Binding-site contacts:
Ligand atom C9 contacts residue ARG4 of chain 1.C at 3.8 Å.
Ligand atom C4 contacts residue PHE6 of chain 1.C at 4.0 Å (hydrophobic).
Ligand atom C12 contacts residue MET11 of chain 1.C at 4.1 Å (hydrophobic).
Ligand atom C7 contacts residue CYS7 of chain 1.C at 2.7 Å (hydrophobic).
Ligand atom C10 contacts residue LEU15 of chain 1.C at 3.0 Å (hydrophobic).
Ligand atom C7 contacts residue PHE6 of chain 1.C at 3.4 Å (hydrophobic).
Ligand atom N2 contacts residue GLN5 of chain 1.C at 3.5 Å (h-bond).
Ligand atom C12 contacts residue THR9 of chain 1.C at 3.2 Å.
Ligand atom C6 contacts residue GLN5 of chain 1.C at 3.5 Å.
Ligand atom C12 contacts residue CYS7 of chain 1.C at 1.7 Å (hydrophobic).
Ligand atom C6 contacts residue CYS7 of chain 1.C at 4.0 Å (hydrophobic).
Ligand atom C8 contacts residue CYS16 of chain 1.C at 2.5 Å (hydrophobic).
Ligand atom C11 contacts residue ARG4 of chain 1.C at 3.6 Å.
Ligand atom O3 contacts residue PHE6 of chain 1.C at 3.7 Å.
Ligand atom O1 contacts residue GLN5 of chain 1.C at 3.3 Å (h-bond).
Ligand atom O2 contacts residue PHE6 of chain 1.C at 3.2 Å.
Ligand atom C4 contacts residue SER30 of chain 1.A at 3.8 Å.
Ligand atom C8 contacts residue MET11 of chain 1.C at 3.4 Å (hydrophobic).
Ligand atom C11 contacts residue PHE6 of chain 1.C at 4.1 Å (hydrophobic).
Ligand atom C10 contacts residue CYS16 of chain 1.C at 1.6 Å (hydrophobic).
Ligand atom C4 contacts residue MET11 of chain 1.C at 4.0 Å (hydrophobic).
Ligand atom O3 contacts residue CYS2 of chain 1.C at 3.2 Å (h-bond).
Ligand atom O2 contacts residue SER30 of chain 1.A at 2.7 Å (h-bond).
Ligand atom C11 contacts residue CYS2 of chain 1.C at 1.8 Å (hydrophobic).
Ligand atom C2 contacts residue GLN5 of chain 1.C at 3.2 Å.
Ligand atom O1 contacts residue PHE6 of chain 1.C at 3.0 Å (h-bond).
Ligand atom O1 contacts residue CYS7 of chain 1.C at 3.5 Å (h-bond).
Ligand atom C7 contacts residue MET11 of chain 1.C at 4.1 Å (hydrophobic).
Ligand atom C4 contacts residue CYS16 of chain 1.C at 3.0 Å (hydrophobic).
Ligand atom N1 contacts residue CYS16 of chain 1.C at 3.2 Å (h-bond).
Ligand atom C9 contacts residue GLN5 of chain 1.C at 3.8 Å.
Ligand atom C1 contacts residue MET11 of chain 1.C at 4.1 Å (hydrophobic).
Ligand atom C9 contacts residue PHE6 of chain 1.C at 3.8 Å (hydrophobic).
Ligand atom C5 contacts residue PHE6 of chain 1.C at 3.8 Å (hydrophobic).
Ligand atom C3 contacts residue CYS16 of chain 1.C at 3.1 Å (hydrophobic).
Ligand atom C6 contacts residue PHE6 of chain 1.C at 3.5 Å (hydrophobic).
Ligand atom C9 contacts residue CYS2 of chain 1.C at 2.8 Å (hydrophobic).
Ligand atom O2 contacts residue CYS16 of chain 1.C at 3.9 Å.
Ligand atom C5 contacts residue CYS2 of chain 1.C at 3.2 Å (hydrophobic).
Ligand atom C11 contacts residue TRP52 of chain 1.A at 3.5 Å (hydrophobic).

Sequence of chain 1.A:
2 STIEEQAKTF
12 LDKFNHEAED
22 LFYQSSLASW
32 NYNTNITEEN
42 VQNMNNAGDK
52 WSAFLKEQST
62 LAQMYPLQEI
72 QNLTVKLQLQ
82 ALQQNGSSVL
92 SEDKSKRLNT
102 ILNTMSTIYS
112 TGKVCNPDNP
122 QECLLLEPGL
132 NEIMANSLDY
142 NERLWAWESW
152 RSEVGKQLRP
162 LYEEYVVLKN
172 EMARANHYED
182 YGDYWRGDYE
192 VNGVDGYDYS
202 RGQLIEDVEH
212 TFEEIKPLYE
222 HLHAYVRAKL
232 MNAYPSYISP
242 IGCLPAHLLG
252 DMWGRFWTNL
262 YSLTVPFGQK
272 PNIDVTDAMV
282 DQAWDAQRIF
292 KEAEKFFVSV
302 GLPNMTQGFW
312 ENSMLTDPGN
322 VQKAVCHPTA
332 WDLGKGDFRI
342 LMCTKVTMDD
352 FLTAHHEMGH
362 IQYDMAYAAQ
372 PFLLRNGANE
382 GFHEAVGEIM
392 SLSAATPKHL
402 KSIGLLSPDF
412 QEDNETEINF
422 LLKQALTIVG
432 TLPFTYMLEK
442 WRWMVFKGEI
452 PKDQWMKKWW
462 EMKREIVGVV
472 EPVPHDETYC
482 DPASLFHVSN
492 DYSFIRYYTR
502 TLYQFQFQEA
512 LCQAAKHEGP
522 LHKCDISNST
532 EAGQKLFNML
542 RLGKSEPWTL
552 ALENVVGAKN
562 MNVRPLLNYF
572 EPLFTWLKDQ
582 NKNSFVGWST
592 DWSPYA

Sequence of chain 1.C:
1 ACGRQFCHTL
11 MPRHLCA

The protein below binds the small molecule below.
Small molecule (SMILES): O=C(CCBr)N1CN(C(=O)CCBr)CN(C(=O)CCBr)C1